Sequence of chain 2.C:
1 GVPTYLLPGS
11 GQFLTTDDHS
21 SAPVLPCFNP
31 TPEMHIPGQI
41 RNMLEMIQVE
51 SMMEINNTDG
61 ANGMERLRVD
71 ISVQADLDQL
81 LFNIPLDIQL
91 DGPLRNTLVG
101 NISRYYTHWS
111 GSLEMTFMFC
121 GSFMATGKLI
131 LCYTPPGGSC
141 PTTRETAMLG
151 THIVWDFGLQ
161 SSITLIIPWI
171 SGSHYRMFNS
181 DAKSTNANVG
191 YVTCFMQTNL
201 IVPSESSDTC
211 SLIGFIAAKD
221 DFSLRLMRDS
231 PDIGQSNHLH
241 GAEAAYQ

Binding-site contacts:
Ligand atom C11 contacts residue ILE233 of chain 2.C at 3.6 Å (hydrophobic).
Ligand atom C3 contacts residue ARG104 of chain 2.C at 3.8 Å.
Ligand atom C4 contacts residue ASP232 of chain 2.C at 3.4 Å.
Ligand atom O2 contacts residue ASP91 of chain 2.C at 2.5 Å (salt-bridge).
Ligand atom C5 contacts residue ASN283 of chain 2.A at 3.8 Å.
Ligand atom C11 contacts residue PRO231 of chain 2.C at 3.5 Å (hydrophobic).
Ligand atom O5 contacts residue ASN283 of chain 2.A at 3.7 Å.
Ligand atom O2 contacts residue PRO274 of chain 2.A at 3.4 Å.
Ligand atom C2 contacts residue ASP91 of chain 2.C at 3.2 Å.
Ligand atom O7 contacts residue PRO274 of chain 2.A at 3.6 Å.
Ligand atom C4 contacts residue PRO231 of chain 2.C at 3.6 Å (hydrophobic).
Ligand atom C11 contacts residue GLY234 of chain 2.C at 3.8 Å.
Ligand atom C5 contacts residue PRO231 of chain 2.C at 3.7 Å (hydrophobic).
Ligand atom C10 contacts residue PRO231 of chain 2.C at 3.8 Å (hydrophobic).
Ligand atom C5 contacts residue GLY282 of chain 2.A at 3.8 Å.
Ligand atom C11 contacts residue ASP232 of chain 2.C at 3.6 Å.
Ligand atom O10 contacts residue ASN275 of chain 2.A at 3.0 Å (h-bond).
Ligand atom N5 contacts residue ASN275 of chain 2.A at 3.4 Å (h-bond).
Ligand atom O4 contacts residue PRO231 of chain 2.C at 3.9 Å.
Ligand atom O6 contacts residue PRO274 of chain 2.A at 3.6 Å.
Ligand atom N5 contacts residue PRO231 of chain 2.C at 3.0 Å (h-bond).
Ligand atom C5 contacts residue ASN275 of chain 2.A at 3.5 Å.
Ligand atom O10 contacts residue ARG270 of chain 2.A at 3.6 Å.
Ligand atom C6 contacts residue ALA273 of chain 2.A at 3.8 Å (hydrophobic).
Ligand atom C10 contacts residue ASN275 of chain 2.A at 3.3 Å.
Ligand atom O4 contacts residue ARG95 of chain 2.C at 3.5 Å.
Ligand atom C6 contacts residue ASN283 of chain 2.A at 3.8 Å.
Ligand atom O2 contacts residue GLY282 of chain 2.A at 3.8 Å.
Ligand atom C1 contacts residue ASN283 of chain 2.A at 3.4 Å.
Ligand atom O4 contacts residue ASP232 of chain 2.C at 2.8 Å (salt-bridge).
Ligand atom O4 contacts residue ASN275 of chain 2.A at 3.0 Å (h-bond).
Ligand atom O6 contacts residue GLY282 of chain 2.A at 3.5 Å.
Ligand atom C1 contacts residue ARG104 of chain 2.C at 3.8 Å.
Ligand atom O6 contacts residue ALA273 of chain 2.A at 3.7 Å.
Ligand atom O3 contacts residue ASP91 of chain 2.C at 3.5 Å.
Ligand atom C4 contacts residue ASN275 of chain 2.A at 3.7 Å.
Ligand atom C6 contacts residue GLY282 of chain 2.A at 3.6 Å.
Ligand atom O6 contacts residue ASN283 of chain 2.A at 3.0 Å (h-bond).
Ligand atom C5 contacts residue PRO274 of chain 2.A at 3.9 Å (hydrophobic).
Ligand atom O1B contacts residue ARG104 of chain 2.C at 3.0 Å (salt-bridge).

Sequence of chain 2.A:
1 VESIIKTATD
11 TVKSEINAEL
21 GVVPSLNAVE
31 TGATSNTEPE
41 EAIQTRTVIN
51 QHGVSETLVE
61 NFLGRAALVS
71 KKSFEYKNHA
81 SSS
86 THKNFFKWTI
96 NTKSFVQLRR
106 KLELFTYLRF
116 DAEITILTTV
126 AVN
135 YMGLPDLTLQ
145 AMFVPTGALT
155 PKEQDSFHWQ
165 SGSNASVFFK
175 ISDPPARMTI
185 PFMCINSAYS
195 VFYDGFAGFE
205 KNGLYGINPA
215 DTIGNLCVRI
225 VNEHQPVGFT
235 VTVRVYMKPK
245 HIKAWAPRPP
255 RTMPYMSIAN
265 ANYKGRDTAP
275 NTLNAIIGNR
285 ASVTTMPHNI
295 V

The small molecule below binds the protein below.
Small molecule (SMILES): CC(=O)N[C@@H]1[C@@H](O)[C@H](O[C@@H]2O[C@H](CO)[C@H](O)[C@H](O[C@]3(C(=O)O)C[C@H](O)[C@@H](NC(C)=O)[C@H]([C@H](O)[C@H](O)CO)O3)[C@H]2O)[C@@H](CO)O[C@H]1O